A protein and the small-molecule ligand that binds it are described below.
Small molecule (SMILES): CC(=O)N[C@@H]1[C@@H](O)[C@H](O)[C@@H](CO)O[C@H]1O

Sequence of chain 1.A:
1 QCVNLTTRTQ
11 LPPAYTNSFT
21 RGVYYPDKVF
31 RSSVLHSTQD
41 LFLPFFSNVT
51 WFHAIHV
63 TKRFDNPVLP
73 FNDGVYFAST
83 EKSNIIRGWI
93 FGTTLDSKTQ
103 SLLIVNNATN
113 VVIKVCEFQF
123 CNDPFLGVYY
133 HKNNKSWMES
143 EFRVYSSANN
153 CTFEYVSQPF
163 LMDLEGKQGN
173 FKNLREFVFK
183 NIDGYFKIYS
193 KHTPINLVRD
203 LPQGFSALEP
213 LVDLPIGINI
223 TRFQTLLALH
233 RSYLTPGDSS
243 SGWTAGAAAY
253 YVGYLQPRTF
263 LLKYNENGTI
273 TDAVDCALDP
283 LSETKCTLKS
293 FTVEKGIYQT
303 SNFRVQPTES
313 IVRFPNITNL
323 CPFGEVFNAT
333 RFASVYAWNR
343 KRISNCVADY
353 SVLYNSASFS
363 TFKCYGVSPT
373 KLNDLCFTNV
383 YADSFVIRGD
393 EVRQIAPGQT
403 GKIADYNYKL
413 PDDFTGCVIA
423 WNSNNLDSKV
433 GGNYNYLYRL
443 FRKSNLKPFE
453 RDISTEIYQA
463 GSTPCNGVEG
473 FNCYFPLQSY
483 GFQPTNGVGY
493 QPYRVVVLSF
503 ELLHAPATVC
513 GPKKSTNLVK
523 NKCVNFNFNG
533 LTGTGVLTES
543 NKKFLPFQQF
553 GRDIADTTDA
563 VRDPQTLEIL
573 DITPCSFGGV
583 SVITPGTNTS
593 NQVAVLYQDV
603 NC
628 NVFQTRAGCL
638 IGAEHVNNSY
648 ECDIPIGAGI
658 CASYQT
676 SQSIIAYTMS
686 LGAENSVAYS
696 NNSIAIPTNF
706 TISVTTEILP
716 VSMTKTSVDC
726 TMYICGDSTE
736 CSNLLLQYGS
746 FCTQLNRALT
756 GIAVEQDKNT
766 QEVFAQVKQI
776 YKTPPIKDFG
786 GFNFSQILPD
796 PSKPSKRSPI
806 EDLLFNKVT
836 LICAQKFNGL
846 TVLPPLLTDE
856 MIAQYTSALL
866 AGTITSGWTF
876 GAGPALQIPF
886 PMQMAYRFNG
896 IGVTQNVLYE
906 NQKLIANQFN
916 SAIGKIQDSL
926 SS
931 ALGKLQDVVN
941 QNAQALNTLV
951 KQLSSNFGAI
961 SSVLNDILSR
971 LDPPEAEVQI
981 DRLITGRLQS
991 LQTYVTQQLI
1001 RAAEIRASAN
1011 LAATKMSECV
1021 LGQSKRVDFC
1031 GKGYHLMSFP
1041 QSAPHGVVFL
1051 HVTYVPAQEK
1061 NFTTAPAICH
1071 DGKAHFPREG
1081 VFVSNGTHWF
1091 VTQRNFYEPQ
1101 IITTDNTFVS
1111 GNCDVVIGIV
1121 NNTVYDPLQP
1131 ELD

Binding-site contacts:
Ligand atom O5 contacts residue PRO317 of chain 1.A at 3.7 Å.
Ligand atom C1 contacts residue GLN567 of chain 1.A at 3.9 Å.
Ligand atom C6 contacts residue GLN567 of chain 1.A at 4.1 Å.
Ligand atom C8 contacts residue ASN318 of chain 1.A at 4.4 Å.
Ligand atom C6 contacts residue PRO317 of chain 1.A at 3.6 Å (hydrophobic).
Ligand atom O6 contacts residue ILE319 of chain 1.A at 3.7 Å.
Ligand atom C3 contacts residue ASN318 of chain 1.A at 3.8 Å.
Ligand atom C1 contacts residue ASN318 of chain 1.A at 1.4 Å.
Ligand atom N2 contacts residue ASN318 of chain 1.A at 2.9 Å (h-bond).
Ligand atom O7 contacts residue GLN567 of chain 1.A at 3.9 Å.
Ligand atom O6 contacts residue ASN318 of chain 1.A at 3.1 Å (h-bond).
Ligand atom C2 contacts residue GLN567 of chain 1.A at 3.2 Å.
Ligand atom O7 contacts residue ARG315 of chain 1.A at 4.4 Å.
Ligand atom N2 contacts residue GLN567 of chain 1.A at 4.3 Å.
Ligand atom C5 contacts residue GLN567 of chain 1.A at 3.9 Å.
Ligand atom C4 contacts residue GLN567 of chain 1.A at 3.3 Å.
Ligand atom C7 contacts residue ASN318 of chain 1.A at 3.3 Å.
Ligand atom C6 contacts residue ASN318 of chain 1.A at 3.7 Å.
Ligand atom O6 contacts residue PRO317 of chain 1.A at 3.3 Å.
Ligand atom O7 contacts residue ASN318 of chain 1.A at 3.4 Å (h-bond).
Ligand atom C2 contacts residue ASN318 of chain 1.A at 2.5 Å.
Ligand atom C5 contacts residue ASN318 of chain 1.A at 3.7 Å.
Ligand atom C3 contacts residue GLN567 of chain 1.A at 3.6 Å.
Ligand atom O5 contacts residue ASN318 of chain 1.A at 2.4 Å (h-bond).
Ligand atom O5 contacts residue GLN567 of chain 1.A at 3.5 Å (h-bond).
Ligand atom O4 contacts residue GLN567 of chain 1.A at 3.9 Å.
Ligand atom C4 contacts residue ASN318 of chain 1.A at 4.2 Å.
Ligand atom O3 contacts residue GLN567 of chain 1.A at 3.7 Å.